Sequence of chain 1.A:
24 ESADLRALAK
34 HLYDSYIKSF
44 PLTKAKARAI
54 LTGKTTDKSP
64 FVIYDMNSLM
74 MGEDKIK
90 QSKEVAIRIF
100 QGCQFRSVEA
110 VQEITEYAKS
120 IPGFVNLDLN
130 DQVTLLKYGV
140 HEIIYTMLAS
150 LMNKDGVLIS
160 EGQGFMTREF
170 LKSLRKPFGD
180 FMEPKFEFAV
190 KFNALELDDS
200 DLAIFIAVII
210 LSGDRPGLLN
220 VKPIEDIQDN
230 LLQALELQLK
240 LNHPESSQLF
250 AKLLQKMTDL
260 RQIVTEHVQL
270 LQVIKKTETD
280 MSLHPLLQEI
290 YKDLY

The small molecule below binds the protein below.
Small molecule (SMILES): CCc1ccc(CCOc2ccc(C[C@@H]3SC(=O)NC3=O)cc2)nc1

Binding-site contacts:
Ligand atom O2 contacts residue LEU270 of chain 1.A at 3.8 Å.
Ligand atom O4 contacts residue LEU286 of chain 1.A at 3.8 Å.
Ligand atom C9 contacts residue MET181 of chain 1.A at 3.6 Å (hydrophobic).
Ligand atom N3 contacts residue TYR290 of chain 1.A at 3.0 Å (h-bond).
Ligand atom C12 contacts residue SER106 of chain 1.A at 3.0 Å.
Ligand atom C6 contacts residue SER106 of chain 1.A at 2.9 Å.
Ligand atom C2 contacts residue TYR290 of chain 1.A at 3.7 Å (hydrophobic).
Ligand atom C4 contacts residue TYR290 of chain 1.A at 3.7 Å (hydrophobic).
Ligand atom O4 contacts residue SER106 of chain 1.A at 2.5 Å (h-bond).
Ligand atom C17 contacts residue CYS102 of chain 1.A at 3.8 Å (hydrophobic).
Ligand atom C6 contacts residue TYR144 of chain 1.A at 3.6 Å (hydrophobic).
Ligand atom C23 contacts residue ILE98 of chain 1.A at 3.8 Å (hydrophobic).
Ligand atom C10 contacts residue CYS102 of chain 1.A at 3.8 Å (hydrophobic).
Ligand atom C10 contacts residue LEU147 of chain 1.A at 3.9 Å (hydrophobic).
Ligand atom C7 contacts residue SER106 of chain 1.A at 3.4 Å.
Ligand atom N3 contacts residue HIS266 of chain 1.A at 3.8 Å.
Ligand atom S1 contacts residue PHE180 of chain 1.A at 3.5 Å.
Ligand atom O2 contacts residue TYR290 of chain 1.A at 3.9 Å.
Ligand atom O4 contacts residue HIS140 of chain 1.A at 3.0 Å (h-bond).
Ligand atom C22 contacts residue ILE158 of chain 1.A at 3.7 Å (hydrophobic).
Ligand atom C19 contacts residue CYS102 of chain 1.A at 3.7 Å (hydrophobic).
Ligand atom C19 contacts residue ILE158 of chain 1.A at 3.9 Å (hydrophobic).
Ligand atom C9 contacts residue PHE180 of chain 1.A at 3.8 Å (hydrophobic).
Ligand atom O2 contacts residue HIS266 of chain 1.A at 2.9 Å (h-bond).
Ligand atom C2 contacts residue HIS266 of chain 1.A at 3.2 Å.
Ligand atom O13 contacts residue CYS102 of chain 1.A at 3.7 Å.
Ligand atom N18 contacts residue ILE158 of chain 1.A at 3.6 Å.
Ligand atom C17 contacts residue ILE158 of chain 1.A at 3.5 Å (hydrophobic).
Ligand atom C5 contacts residue SER106 of chain 1.A at 2.7 Å.
Ligand atom C9 contacts residue CYS102 of chain 1.A at 3.6 Å (hydrophobic).
Ligand atom C12 contacts residue CYS102 of chain 1.A at 3.6 Å (hydrophobic).
Ligand atom C5 contacts residue CYS102 of chain 1.A at 3.7 Å (hydrophobic).
Ligand atom C4 contacts residue HIS140 of chain 1.A at 3.8 Å.
Ligand atom C4 contacts residue SER106 of chain 1.A at 3.0 Å.
Ligand atom O13 contacts residue MET181 of chain 1.A at 3.5 Å.
Ligand atom O4 contacts residue TYR290 of chain 1.A at 3.8 Å.
Ligand atom O13 contacts residue LEU147 of chain 1.A at 3.8 Å.
Ligand atom O2 contacts residue PHE99 of chain 1.A at 3.2 Å.
Ligand atom C8 contacts residue PHE180 of chain 1.A at 3.5 Å (hydrophobic).
Ligand atom N18 contacts residue CYS102 of chain 1.A at 3.6 Å.